Sequence of chain 10.F:
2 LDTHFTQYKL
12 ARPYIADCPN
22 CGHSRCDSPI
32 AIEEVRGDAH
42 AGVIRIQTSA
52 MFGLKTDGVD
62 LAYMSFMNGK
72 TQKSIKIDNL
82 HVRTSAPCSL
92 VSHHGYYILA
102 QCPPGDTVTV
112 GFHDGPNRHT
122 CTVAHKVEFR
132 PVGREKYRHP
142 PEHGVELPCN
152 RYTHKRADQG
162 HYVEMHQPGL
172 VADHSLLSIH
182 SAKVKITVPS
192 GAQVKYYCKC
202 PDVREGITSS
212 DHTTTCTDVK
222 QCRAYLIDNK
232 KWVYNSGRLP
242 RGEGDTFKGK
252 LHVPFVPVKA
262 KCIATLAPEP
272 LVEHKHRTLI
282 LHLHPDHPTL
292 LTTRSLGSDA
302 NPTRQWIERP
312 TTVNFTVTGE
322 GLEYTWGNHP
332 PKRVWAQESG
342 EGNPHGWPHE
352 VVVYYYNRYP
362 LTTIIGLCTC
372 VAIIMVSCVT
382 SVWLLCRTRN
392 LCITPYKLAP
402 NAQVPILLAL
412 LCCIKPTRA

Binding-site contacts:
Ligand atom O4 contacts residue ASN80 of chain 10.D at 3.1 Å (h-bond).
Ligand atom SBG contacts residue HIS114 of chain 10.F at 3.5 Å (h-bond).
Ligand atom SAG contacts residue HIS114 of chain 10.H at 4.1 Å.
Ligand atom OAF contacts residue HIS114 of chain 10.H at 4.1 Å.
Ligand atom O1 contacts residue HIS114 of chain 10.H at 2.8 Å (h-bond).
Ligand atom OAB contacts residue ARG119 of chain 10.H at 3.5 Å.
Ligand atom OAB contacts residue HIS114 of chain 10.H at 3.3 Å.
Ligand atom OAH contacts residue HIS82 of chain 10.D at 3.1 Å (h-bond).
Ligand atom O2 contacts residue HIS82 of chain 10.F at 4.0 Å.
Ligand atom OBF contacts residue HIS82 of chain 10.F at 3.9 Å.
Ligand atom OAF contacts residue HIS82 of chain 10.D at 3.2 Å (h-bond).
Ligand atom C5 contacts residue HIS82 of chain 10.H at 4.0 Å.
Ligand atom O6B contacts residue ASN80 of chain 10.D at 3.0 Å (h-bond).
Ligand atom OBI contacts residue HIS82 of chain 10.F at 2.9 Å.
Ligand atom C1 contacts residue HIS82 of chain 10.H at 3.7 Å.
Ligand atom C6 contacts residue ASN80 of chain 10.D at 3.8 Å.
Ligand atom O3 contacts residue HIS82 of chain 10.D at 3.9 Å.
Ligand atom SBB contacts residue HIS82 of chain 10.F at 3.5 Å (h-bond).
Ligand atom SAG contacts residue HIS82 of chain 10.D at 3.7 Å.
Ligand atom OBA contacts residue HIS114 of chain 10.D at 3.0 Å (h-bond).
Ligand atom OBA contacts residue HIS82 of chain 10.D at 4.3 Å.
Ligand atom C2 contacts residue HIS82 of chain 10.D at 4.2 Å.
Ligand atom O5 contacts residue HIS82 of chain 10.H at 3.2 Å (h-bond).
Ligand atom O1 contacts residue HIS82 of chain 10.H at 3.6 Å.
Ligand atom OBE contacts residue HIS82 of chain 10.F at 2.9 Å (h-bond).
Ligand atom O4 contacts residue HIS114 of chain 10.D at 3.6 Å.
Ligand atom O3 contacts residue HIS114 of chain 10.D at 3.3 Å (h-bond).
Ligand atom OBF contacts residue HIS114 of chain 10.F at 3.9 Å.
Ligand atom C3 contacts residue HIS82 of chain 10.D at 4.3 Å.
Ligand atom C4 contacts residue ASN80 of chain 10.D at 4.0 Å.
Ligand atom OAH contacts residue ASN80 of chain 10.D at 3.2 Å (h-bond).
Ligand atom N2 contacts residue HIS114 of chain 10.H at 4.1 Å.
Ligand atom C1 contacts residue HIS114 of chain 10.H at 3.5 Å.
Ligand atom OBC contacts residue HIS114 of chain 10.D at 4.1 Å.
Ligand atom OBC contacts residue HIS82 of chain 10.F at 3.2 Å (h-bond).
Ligand atom SBB contacts residue HIS114 of chain 10.D at 4.2 Å.
Ligand atom OBI contacts residue HIS114 of chain 10.F at 3.0 Å (h-bond).
Ligand atom SAG contacts residue ASN80 of chain 10.D at 4.3 Å.
Ligand atom SBG contacts residue HIS82 of chain 10.F at 4.0 Å.
Ligand atom OBH contacts residue HIS114 of chain 10.F at 3.1 Å (h-bond).

Sequence of chain 10.D:
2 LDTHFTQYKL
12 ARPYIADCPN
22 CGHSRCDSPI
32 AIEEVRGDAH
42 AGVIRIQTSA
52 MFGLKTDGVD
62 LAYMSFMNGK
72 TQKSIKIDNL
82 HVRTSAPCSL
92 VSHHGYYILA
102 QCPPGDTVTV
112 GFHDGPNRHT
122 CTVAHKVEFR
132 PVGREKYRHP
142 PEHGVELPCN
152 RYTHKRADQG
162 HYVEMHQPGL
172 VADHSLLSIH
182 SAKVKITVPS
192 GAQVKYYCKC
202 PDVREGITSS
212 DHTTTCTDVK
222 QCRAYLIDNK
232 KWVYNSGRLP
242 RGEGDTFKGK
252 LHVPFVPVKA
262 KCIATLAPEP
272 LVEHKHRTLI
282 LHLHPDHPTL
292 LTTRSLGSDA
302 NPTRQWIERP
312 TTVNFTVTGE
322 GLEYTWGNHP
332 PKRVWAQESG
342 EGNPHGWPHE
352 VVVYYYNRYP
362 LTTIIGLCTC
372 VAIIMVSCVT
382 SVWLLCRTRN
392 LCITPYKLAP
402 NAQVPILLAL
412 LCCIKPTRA

This protein binds this small molecule.
Small molecule (SMILES): O=C(O)[C@@H]1O[C@H](O[C@H]2[C@@H](OS(=O)(=O)O)O[C@@H](O)[C@H](NS(=O)(=O)O)[C@H]2O)[C@@H](OS(=O)(=O)O)[C@H](O)[C@@H]1O

Sequence of chain 10.H:
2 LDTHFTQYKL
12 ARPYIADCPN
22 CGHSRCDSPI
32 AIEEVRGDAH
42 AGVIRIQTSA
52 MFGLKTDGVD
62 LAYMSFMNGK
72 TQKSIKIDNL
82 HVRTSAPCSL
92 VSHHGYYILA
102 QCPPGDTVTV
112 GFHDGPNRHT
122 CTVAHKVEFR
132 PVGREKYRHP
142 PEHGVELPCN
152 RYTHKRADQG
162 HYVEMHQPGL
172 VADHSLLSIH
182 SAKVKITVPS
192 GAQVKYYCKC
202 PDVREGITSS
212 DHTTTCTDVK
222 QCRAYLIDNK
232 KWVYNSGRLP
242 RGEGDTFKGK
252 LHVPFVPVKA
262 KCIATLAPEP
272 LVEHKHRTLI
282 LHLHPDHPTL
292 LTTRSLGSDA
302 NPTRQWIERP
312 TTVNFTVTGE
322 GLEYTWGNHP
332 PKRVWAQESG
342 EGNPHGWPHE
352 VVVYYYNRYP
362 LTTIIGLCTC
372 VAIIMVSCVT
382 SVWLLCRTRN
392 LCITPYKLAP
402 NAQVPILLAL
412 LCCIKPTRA